Binding-site contacts:
Ligand atom O2' contacts residue GLU565 of chain 1.A at 3.1 Å.
Ligand atom N3 contacts residue G3 of chain 1.B at 3.1 Å (h-bond).
Ligand atom N2 contacts residue CH11 of chain 1.D at 2.7 Å (h-bond).
Ligand atom O2' contacts residue GLY683 of chain 1.A at 2.8 Å (h-bond).
Ligand atom C2 contacts residue ASN807 of chain 1.A at 3.0 Å.
Ligand atom O4' contacts residue GLY683 of chain 1.A at 3.0 Å (h-bond).
Ligand atom N4 contacts residue G2 of chain 1.B at 2.9 Å (h-bond).
Ligand atom C5' contacts residue GLY460 of chain 1.A at 2.9 Å.
Ligand atom O6 contacts residue CH11 of chain 1.D at 3.1 Å (h-bond).
Ligand atom OP1 contacts residue GLY460 of chain 1.A at 3.0 Å (h-bond).
Ligand atom C4' contacts residue GLY460 of chain 1.A at 3.1 Å.
Ligand atom O2' contacts residue SER559 of chain 1.A at 3.1 Å.
Ligand atom O3' contacts residue LYS490 of chain 1.A at 2.9 Å (salt-bridge).
Ligand atom O2' contacts residue MET515 of chain 1.A at 2.5 Å (h-bond).
Ligand atom O2' contacts residue ASP1182 of chain 1.A at 2.7 Å (salt-bridge).
Ligand atom O2 contacts residue G4 of chain 1.B at 2.7 Å (h-bond).
Ligand atom N2 contacts residue SER682 of chain 1.A at 3.3 Å (h-bond).
Ligand atom OP2 contacts residue ARG459 of chain 1.A at 3.0 Å.
Ligand atom N3 contacts residue G2 of chain 1.B at 3.0 Å (h-bond).
Ligand atom N4 contacts residue G3 of chain 1.B at 2.8 Å (h-bond).
Ligand atom N4 contacts residue G5 of chain 1.B at 3.3 Å (h-bond).
Ligand atom O3' contacts residue ALA1179 of chain 1.A at 3.0 Å.
Ligand atom OP1 contacts residue SER462 of chain 1.A at 2.9 Å (h-bond).
Ligand atom O2 contacts residue ASP1182 of chain 1.A at 3.1 Å (salt-bridge).
Ligand atom O2 contacts residue G3 of chain 1.B at 2.9 Å (h-bond).
Ligand atom OP1 contacts residue LYS490 of chain 1.A at 3.1 Å (salt-bridge).
Ligand atom N1 contacts residue CH11 of chain 1.D at 3.0 Å (h-bond).
Ligand atom O4' contacts residue ASP1182 of chain 1.A at 2.9 Å (salt-bridge).
Ligand atom C5' contacts residue ASP1182 of chain 1.A at 3.0 Å.
Ligand atom N3 contacts residue G5 of chain 1.B at 2.9 Å (h-bond).
Ligand atom OP1 contacts residue THR457 of chain 1.A at 2.7 Å (h-bond).
Ligand atom N3 contacts residue ASN807 of chain 1.A at 3.0 Å (h-bond).
Ligand atom N3 contacts residue ILE528 of chain 1.A at 3.2 Å.
Ligand atom O6 contacts residue ARG518 of chain 1.A at 3.0 Å (salt-bridge).
Ligand atom C4' contacts residue ASP1182 of chain 1.A at 3.0 Å.
Ligand atom C2 contacts residue G4 of chain 1.B at 3.1 Å.
Ligand atom O2' contacts residue MET1185 of chain 1.A at 3.1 Å.
Ligand atom C4 contacts residue ILE528 of chain 1.A at 3.2 Å (hydrophobic).
Ligand atom OP1 contacts residue GLN454 of chain 1.A at 3.0 Å (h-bond).
Ligand atom O4' contacts residue PRO530 of chain 1.A at 3.1 Å.

A small-molecule ligand and the protein it binds are described below.
Small molecule (SMILES): Nc1ccn([C@@H]2O[C@H](CO[P](=O)(O)O[C@H]3[C@@H](O)[C@H](n4ccc(N)nc4=O)O[C@@H]3CO[P](=O)(O)O[C@H]3[C@@H](O)[C@H](n4ccc(N)nc4=O)O[C@@H]3CO[P](=O)(O)O[C@H]3[C@@H](O)[C@H](n4ccc(N)nc4=O)O[C@@H]3CO[P](=O)(O)O[C@H]3[C@@H](O)[C@H](n4ccc(N)nc4=O)O[C@@H]3CO[P](=O)(O)O[C@H]3[C@@H](O)[C@H](n4cnc5c(=O)nc(N)[nH]c54)O[C@@H]3CO[P](=O)(O)O[C@H]3[C@@H](O)[C@H](n4cnc5c(N)ncnc54)O[C@@H]3CO[P](=O)(O)O[C@H]3[C@@H](O)[C@H](n4ccc(=O)[nH]c4=O)O[C@@H]3COP(=O)=O)[C@@H](O)[C@H]2O)c(=O)n1

Sequence of chain 1.A:
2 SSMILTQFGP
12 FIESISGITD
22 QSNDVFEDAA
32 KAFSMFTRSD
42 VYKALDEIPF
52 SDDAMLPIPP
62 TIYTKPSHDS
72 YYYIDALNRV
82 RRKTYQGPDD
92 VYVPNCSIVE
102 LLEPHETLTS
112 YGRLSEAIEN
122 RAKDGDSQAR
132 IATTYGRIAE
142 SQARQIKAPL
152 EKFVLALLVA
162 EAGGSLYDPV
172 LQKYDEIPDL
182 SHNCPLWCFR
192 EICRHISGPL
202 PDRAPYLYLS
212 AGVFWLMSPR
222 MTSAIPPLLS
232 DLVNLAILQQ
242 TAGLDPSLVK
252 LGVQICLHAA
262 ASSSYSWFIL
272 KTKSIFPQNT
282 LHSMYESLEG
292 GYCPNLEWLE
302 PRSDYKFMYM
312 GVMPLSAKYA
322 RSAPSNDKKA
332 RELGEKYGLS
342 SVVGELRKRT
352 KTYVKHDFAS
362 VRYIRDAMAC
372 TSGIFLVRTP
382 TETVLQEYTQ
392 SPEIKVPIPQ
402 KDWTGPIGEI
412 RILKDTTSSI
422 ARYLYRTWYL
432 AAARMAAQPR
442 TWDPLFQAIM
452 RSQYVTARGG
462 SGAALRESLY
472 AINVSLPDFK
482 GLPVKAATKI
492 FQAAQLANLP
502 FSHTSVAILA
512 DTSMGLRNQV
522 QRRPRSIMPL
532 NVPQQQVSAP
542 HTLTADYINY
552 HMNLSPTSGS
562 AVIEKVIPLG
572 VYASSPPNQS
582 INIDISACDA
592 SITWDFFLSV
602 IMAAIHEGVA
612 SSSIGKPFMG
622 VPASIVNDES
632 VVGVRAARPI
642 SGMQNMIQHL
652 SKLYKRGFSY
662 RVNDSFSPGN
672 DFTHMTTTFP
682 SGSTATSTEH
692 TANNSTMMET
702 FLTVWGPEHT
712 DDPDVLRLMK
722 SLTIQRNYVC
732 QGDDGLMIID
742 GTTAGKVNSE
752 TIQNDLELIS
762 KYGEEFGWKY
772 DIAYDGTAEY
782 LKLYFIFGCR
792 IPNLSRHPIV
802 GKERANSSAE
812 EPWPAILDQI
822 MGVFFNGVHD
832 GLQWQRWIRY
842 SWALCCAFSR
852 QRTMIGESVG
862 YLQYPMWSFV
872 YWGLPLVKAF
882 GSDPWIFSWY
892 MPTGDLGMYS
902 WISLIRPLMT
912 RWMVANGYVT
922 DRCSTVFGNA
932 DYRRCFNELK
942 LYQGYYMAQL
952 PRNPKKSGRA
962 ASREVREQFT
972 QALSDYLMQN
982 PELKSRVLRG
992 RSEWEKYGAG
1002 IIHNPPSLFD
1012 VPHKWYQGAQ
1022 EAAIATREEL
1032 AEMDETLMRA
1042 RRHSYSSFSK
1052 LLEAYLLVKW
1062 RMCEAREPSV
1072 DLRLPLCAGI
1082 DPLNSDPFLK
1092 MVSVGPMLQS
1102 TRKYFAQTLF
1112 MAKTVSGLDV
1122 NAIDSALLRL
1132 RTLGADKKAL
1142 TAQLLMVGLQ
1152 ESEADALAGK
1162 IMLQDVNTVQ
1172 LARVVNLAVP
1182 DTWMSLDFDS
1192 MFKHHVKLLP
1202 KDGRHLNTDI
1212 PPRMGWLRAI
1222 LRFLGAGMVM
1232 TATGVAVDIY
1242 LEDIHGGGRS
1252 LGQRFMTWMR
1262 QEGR